Binding-site contacts:
Ligand atom C16 contacts residue ALA75 of chain 1.B at 3.4 Å (hydrophobic).
Ligand atom C18 contacts residue LEU438 of chain 1.B at 3.7 Å (hydrophobic).
Ligand atom O8 contacts residue LEU30 of chain 1.B at 3.8 Å.
Ligand atom O15 contacts residue ALA331 of chain 1.B at 3.8 Å.
Ligand atom O3 contacts residue GLN74 of chain 1.B at 3.4 Å (h-bond).
Ligand atom C21 contacts residue ALA331 of chain 1.B at 3.4 Å (hydrophobic).
Ligand atom O4 contacts residue SER73 of chain 1.B at 3.6 Å.
Ligand atom C9 contacts residue VAL27 of chain 1.B at 3.8 Å (hydrophobic).
Ligand atom C22 contacts residue ALA331 of chain 1.B at 3.5 Å (hydrophobic).
Ligand atom C11 contacts residue VAL27 of chain 1.B at 3.7 Å (hydrophobic).
Ligand atom O3 contacts residue ALA75 of chain 1.B at 2.9 Å (h-bond).
Ligand atom C23 contacts residue TYR52 of chain 1.B at 3.7 Å (hydrophobic).
Ligand atom C29 contacts residue ARG48 of chain 1.B at 3.7 Å.
Ligand atom C2 contacts residue SER73 of chain 1.B at 3.6 Å.
Ligand atom C10 contacts residue LEU30 of chain 1.B at 3.7 Å (hydrophobic).
Ligand atom C28 contacts residue PHE43 of chain 1.B at 3.8 Å (hydrophobic).
Ligand atom C28 contacts residue ARG48 of chain 1.B at 3.5 Å.
Ligand atom C2 contacts residue ALA75 of chain 1.B at 3.9 Å (hydrophobic).
Ligand atom O4 contacts residue ARG48 of chain 1.B at 2.9 Å (salt-bridge).
Ligand atom C10 contacts residue VAL27 of chain 1.B at 3.6 Å (hydrophobic).
Ligand atom C20 contacts residue PHE88 of chain 1.B at 3.9 Å (hydrophobic).
Ligand atom C25 contacts residue LEU21 of chain 1.B at 3.5 Å (hydrophobic).
Ligand atom C29 contacts residue TYR52 of chain 1.B at 3.5 Å (hydrophobic).
Ligand atom C17 contacts residue ALA75 of chain 1.B at 3.6 Å (hydrophobic).
Ligand atom C26 contacts residue ARG48 of chain 1.B at 3.4 Å.
Ligand atom C21 contacts residue ALA329 of chain 1.B at 3.6 Å (hydrophobic).
Ligand atom C24 contacts residue ARG48 of chain 1.B at 3.8 Å.
Ligand atom C6 contacts residue MET355 of chain 1.B at 3.8 Å (hydrophobic).
Ligand atom C21 contacts residue PRO330 of chain 1.B at 3.8 Å (hydrophobic).
Ligand atom C27 contacts residue ARG48 of chain 1.B at 3.3 Å.
Ligand atom C6 contacts residue TYR52 of chain 1.B at 3.7 Å (hydrophobic).
Ligand atom C2 contacts residue GLN74 of chain 1.B at 3.5 Å.
Ligand atom C26 contacts residue LEU21 of chain 1.B at 3.8 Å (hydrophobic).
Ligand atom O3 contacts residue SER73 of chain 1.B at 3.4 Å.
Ligand atom C25 contacts residue ARG48 of chain 1.B at 3.6 Å.
Ligand atom O8 contacts residue MET355 of chain 1.B at 3.9 Å.
Ligand atom O8 contacts residue TYR52 of chain 1.B at 2.6 Å (h-bond).
Ligand atom O4 contacts residue GLN74 of chain 1.B at 2.8 Å (h-bond).
Ligand atom C19 contacts residue PHE88 of chain 1.B at 3.7 Å (hydrophobic).
Ligand atom C24 contacts residue LEU21 of chain 1.B at 3.6 Å (hydrophobic).

Sequence of chain 1.B:
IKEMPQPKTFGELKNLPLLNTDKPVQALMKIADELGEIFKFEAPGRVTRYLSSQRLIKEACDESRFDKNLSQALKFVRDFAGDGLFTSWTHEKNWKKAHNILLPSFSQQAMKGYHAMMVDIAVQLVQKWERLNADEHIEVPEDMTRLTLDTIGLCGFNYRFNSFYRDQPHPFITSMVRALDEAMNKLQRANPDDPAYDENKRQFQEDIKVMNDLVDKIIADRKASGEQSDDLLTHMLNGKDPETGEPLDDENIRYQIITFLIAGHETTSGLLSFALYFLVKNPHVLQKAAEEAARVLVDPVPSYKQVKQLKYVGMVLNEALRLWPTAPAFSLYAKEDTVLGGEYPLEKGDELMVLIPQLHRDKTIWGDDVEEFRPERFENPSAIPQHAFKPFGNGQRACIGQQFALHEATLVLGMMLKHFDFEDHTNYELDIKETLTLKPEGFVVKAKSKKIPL

A small-molecule ligand and the protein it binds are described below.
Small molecule (SMILES): O=C(O)[C@H](Cc1ccccc1)NC(=O)[C@@H]1CCCCN1C(=O)CCC1CCCC1